Sequence of chain 1.C:
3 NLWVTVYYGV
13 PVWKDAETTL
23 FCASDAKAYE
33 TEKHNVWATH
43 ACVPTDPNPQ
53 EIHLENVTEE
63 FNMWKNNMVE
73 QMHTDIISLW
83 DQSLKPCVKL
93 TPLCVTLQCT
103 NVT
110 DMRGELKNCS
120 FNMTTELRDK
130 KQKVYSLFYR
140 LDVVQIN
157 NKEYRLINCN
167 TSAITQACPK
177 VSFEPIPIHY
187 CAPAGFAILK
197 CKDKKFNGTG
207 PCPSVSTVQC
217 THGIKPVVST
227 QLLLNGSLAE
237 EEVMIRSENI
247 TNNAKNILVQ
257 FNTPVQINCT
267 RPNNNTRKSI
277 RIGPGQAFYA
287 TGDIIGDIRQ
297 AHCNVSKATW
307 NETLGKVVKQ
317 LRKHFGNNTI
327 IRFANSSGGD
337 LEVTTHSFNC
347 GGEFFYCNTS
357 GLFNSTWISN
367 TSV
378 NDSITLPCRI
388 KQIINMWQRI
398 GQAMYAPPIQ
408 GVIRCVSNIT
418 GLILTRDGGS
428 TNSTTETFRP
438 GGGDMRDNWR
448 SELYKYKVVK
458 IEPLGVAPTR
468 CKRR

This protein binds this small molecule.
Small molecule (SMILES): CC(=O)N[C@@H]1[C@@H](O)[C@H](O)[C@@H](CO)O[C@H]1O

Binding-site contacts:
Ligand atom C2 contacts residue ASN323 of chain 1.C at 2.4 Å.
Ligand atom C8 contacts residue ASN323 of chain 1.C at 3.4 Å.
Ligand atom C1 contacts residue ASN323 of chain 1.C at 1.4 Å.
Ligand atom C4 contacts residue ASN323 of chain 1.C at 4.1 Å.
Ligand atom C7 contacts residue ASN323 of chain 1.C at 3.4 Å.
Ligand atom O7 contacts residue ASN323 of chain 1.C at 4.3 Å.
Ligand atom C3 contacts residue ASN323 of chain 1.C at 3.7 Å.
Ligand atom N2 contacts residue ASN323 of chain 1.C at 2.9 Å (h-bond).
Ligand atom O5 contacts residue ASN323 of chain 1.C at 2.3 Å (h-bond).
Ligand atom C5 contacts residue ASN323 of chain 1.C at 3.6 Å.